Binding-site contacts:
Ligand atom C32 contacts residue ASP25 of chain 1.B at 3.3 Å.
Ligand atom O9 contacts residue ILE50 of chain 1.A at 3.6 Å.
Ligand atom O26 contacts residue ASN30 of chain 1.A at 3.3 Å (h-bond).
Ligand atom O39 contacts residue ASN30 of chain 1.B at 3.1 Å (h-bond).
Ligand atom C17 contacts residue ASP25 of chain 1.B at 3.3 Å.
Ligand atom C16 contacts residue ASP25 of chain 1.B at 3.2 Å.
Ligand atom C3 contacts residue ASN30 of chain 1.B at 3.5 Å.
Ligand atom O10 contacts residue ILE50 of chain 1.A at 3.3 Å.
Ligand atom C24 contacts residue GLY48 of chain 1.A at 3.4 Å.
Ligand atom O18 contacts residue GLY27 of chain 1.A at 3.3 Å.
Ligand atom C34 contacts residue VAL82 of chain 1.B at 3.5 Å (hydrophobic).
Ligand atom C15 contacts residue VAL82 of chain 1.A at 3.5 Å (hydrophobic).
Ligand atom C33 contacts residue VAL82 of chain 1.B at 3.5 Å (hydrophobic).
Ligand atom C3 contacts residue ILE32 of chain 1.B at 3.6 Å (hydrophobic).
Ligand atom C40 contacts residue ASN30 of chain 1.B at 3.4 Å.
Ligand atom C27 contacts residue ASP29 of chain 1.A at 3.6 Å.
Ligand atom C42 contacts residue ASP29 of chain 1.A at 3.6 Å.
Ligand atom O28 contacts residue ALA28 of chain 1.A at 3.7 Å.
Ligand atom C3 contacts residue ALA28 of chain 1.B at 3.6 Å (hydrophobic).
Ligand atom C17 contacts residue ASP25 of chain 1.A at 3.4 Å.
Ligand atom C30 contacts residue GLY48 of chain 1.A at 3.6 Å.
Ligand atom O22 contacts residue ILE50 of chain 1.B at 3.7 Å.
Ligand atom C13 contacts residue ASP25 of chain 1.A at 3.6 Å.
Ligand atom O28 contacts residue ASP29 of chain 1.A at 2.8 Å (salt-bridge).
Ligand atom O26 contacts residue ASP29 of chain 1.A at 3.4 Å (salt-bridge).
Ligand atom O18 contacts residue ASP25 of chain 1.B at 2.5 Å (salt-bridge).
Ligand atom C40 contacts residue ASP29 of chain 1.B at 3.6 Å.
Ligand atom O41 contacts residue ASP29 of chain 1.A at 3.5 Å (salt-bridge).
Ligand atom C27 contacts residue ASN30 of chain 1.A at 3.4 Å.
Ligand atom O18 contacts residue ASP25 of chain 1.A at 2.6 Å (salt-bridge).
Ligand atom O10 contacts residue GLY49 of chain 1.B at 3.2 Å.
Ligand atom C6 contacts residue GLY48 of chain 1.B at 3.3 Å.
Ligand atom O23 contacts residue ALA28 of chain 1.A at 3.6 Å.
Ligand atom C32 contacts residue GLY27 of chain 1.A at 3.6 Å.
Ligand atom N20 contacts residue GLY27 of chain 1.A at 3.0 Å (h-bond).
Ligand atom C36 contacts residue ILE50 of chain 1.A at 3.6 Å (hydrophobic).
Ligand atom C4 contacts residue ALA28 of chain 1.B at 3.6 Å (hydrophobic).
Ligand atom C12 contacts residue GLY27 of chain 1.B at 3.6 Å.
Ligand atom C33 contacts residue GLY27 of chain 1.A at 3.5 Å.
Ligand atom C31 contacts residue GLY48 of chain 1.A at 3.1 Å.

This protein binds this small molecule.
Small molecule (SMILES): COc1ccc(S(=O)(=O)N(CC(C)C)C[C@@H](O)[C@H](Cc2ccccc2)NC(=O)O[C@H]2CO[C@H]3O[C@@H]4OCC[C@@H]4[C@H]32)cc1

Sequence of chain 1.B:
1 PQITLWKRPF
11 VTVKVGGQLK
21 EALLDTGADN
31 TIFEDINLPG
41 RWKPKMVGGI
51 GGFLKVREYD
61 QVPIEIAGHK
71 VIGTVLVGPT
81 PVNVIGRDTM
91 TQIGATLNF

Sequence of chain 1.A:
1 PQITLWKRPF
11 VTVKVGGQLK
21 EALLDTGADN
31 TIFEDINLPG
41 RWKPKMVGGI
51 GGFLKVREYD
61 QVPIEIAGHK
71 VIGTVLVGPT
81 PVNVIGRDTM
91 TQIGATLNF